Sequence of chain 1.A:
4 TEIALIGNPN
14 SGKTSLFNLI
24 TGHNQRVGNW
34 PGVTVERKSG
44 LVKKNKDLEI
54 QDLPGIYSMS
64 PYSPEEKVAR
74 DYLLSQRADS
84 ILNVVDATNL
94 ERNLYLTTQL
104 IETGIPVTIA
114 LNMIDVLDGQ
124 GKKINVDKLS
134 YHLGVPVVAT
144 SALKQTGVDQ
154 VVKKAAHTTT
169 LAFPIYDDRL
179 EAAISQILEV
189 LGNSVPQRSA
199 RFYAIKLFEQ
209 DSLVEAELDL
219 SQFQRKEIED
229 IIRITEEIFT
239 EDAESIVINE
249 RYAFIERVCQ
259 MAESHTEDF

A small-molecule ligand and the protein it binds are described below.
Small molecule (SMILES): CNc1ccccc1C(=O)O[C@H]1C(=O)[C@H](n2cnc3c(=O)[nH]c(N)nc32)O[C@@H]1CO[P](=O)(O)O[P](=O)(O)NP(=O)(O)O

Binding-site contacts:
Ligand atom O1G contacts residue THR37 of chain 1.A at 2.8 Å (h-bond).
Ligand atom O1B contacts residue LYS16 of chain 1.A at 2.8 Å (salt-bridge).
Ligand atom C5B contacts residue GLY31 of chain 1.A at 3.2 Å.
Ligand atom N7 contacts residue ASN115 of chain 1.A at 3.2 Å (h-bond).
Ligand atom O1A contacts residue GLY15 of chain 1.A at 3.4 Å.
Ligand atom PG contacts residue MG1 of chain 1.C at 3.1 Å.
Ligand atom O2G contacts residue GLY58 of chain 1.A at 2.9 Å (h-bond).
Ligand atom O1B contacts residue GLY15 of chain 1.A at 3.1 Å (h-bond).
Ligand atom C3B contacts residue GLY31 of chain 1.A at 3.5 Å.
Ligand atom O1A contacts residue SER18 of chain 1.A at 2.7 Å (h-bond).
Ligand atom O3G contacts residue VAL36 of chain 1.A at 2.9 Å (h-bond).
Ligand atom O6 contacts residue ALA145 of chain 1.A at 2.8 Å (h-bond).
Ligand atom O4' contacts residue MET116 of chain 1.A at 3.3 Å.
Ligand atom C4B contacts residue GLY31 of chain 1.A at 3.4 Å.
Ligand atom PB contacts residue MG1 of chain 1.C at 3.2 Å.
Ligand atom O6 contacts residue ASP118 of chain 1.A at 3.5 Å (salt-bridge).
Ligand atom O2A contacts residue GLY31 of chain 1.A at 3.3 Å (h-bond).
Ligand atom O1G contacts residue MG1 of chain 1.C at 2.0 Å.
Ligand atom O1B contacts residue ASN13 of chain 1.A at 3.5 Å (h-bond).
Ligand atom O6 contacts residue MET116 of chain 1.A at 3.3 Å (h-bond).
Ligand atom N3B contacts residue ASN13 of chain 1.A at 2.9 Å (h-bond).
Ligand atom N2 contacts residue VAL119 of chain 1.A at 3.4 Å.
Ligand atom C8 contacts residue SER18 of chain 1.A at 3.4 Å.
Ligand atom C8 contacts residue GLY15 of chain 1.A at 3.4 Å.
Ligand atom O5' contacts residue SER18 of chain 1.A at 3.4 Å (h-bond).
Ligand atom N2 contacts residue ASP118 of chain 1.A at 2.9 Å (salt-bridge).
Ligand atom O3A contacts residue GLY15 of chain 1.A at 3.2 Å (h-bond).
Ligand atom O3G contacts residue GLY35 of chain 1.A at 2.8 Å (h-bond).
Ligand atom O2B contacts residue MG1 of chain 1.C at 2.0 Å.
Ligand atom O1B contacts residue SER14 of chain 1.A at 3.1 Å (h-bond).
Ligand atom N1 contacts residue ASP118 of chain 1.A at 2.7 Å (salt-bridge).
Ligand atom N3B contacts residue MG1 of chain 1.C at 3.5 Å.
Ligand atom O6 contacts residue SER144 of chain 1.A at 3.3 Å.
Ligand atom O2G contacts residue PRO12 of chain 1.A at 3.2 Å.
Ligand atom O6 contacts residue ASN115 of chain 1.A at 3.2 Å (h-bond).
Ligand atom O1A contacts residue THR17 of chain 1.A at 3.4 Å (h-bond).
Ligand atom O2B contacts residue THR17 of chain 1.A at 3.0 Å (h-bond).
Ligand atom C4B contacts residue ASN13 of chain 1.A at 3.4 Å.
Ligand atom O2G contacts residue LYS16 of chain 1.A at 2.4 Å (salt-bridge).
Ligand atom C5B contacts residue ASN13 of chain 1.A at 3.2 Å.